Sequence of chain 1.C:
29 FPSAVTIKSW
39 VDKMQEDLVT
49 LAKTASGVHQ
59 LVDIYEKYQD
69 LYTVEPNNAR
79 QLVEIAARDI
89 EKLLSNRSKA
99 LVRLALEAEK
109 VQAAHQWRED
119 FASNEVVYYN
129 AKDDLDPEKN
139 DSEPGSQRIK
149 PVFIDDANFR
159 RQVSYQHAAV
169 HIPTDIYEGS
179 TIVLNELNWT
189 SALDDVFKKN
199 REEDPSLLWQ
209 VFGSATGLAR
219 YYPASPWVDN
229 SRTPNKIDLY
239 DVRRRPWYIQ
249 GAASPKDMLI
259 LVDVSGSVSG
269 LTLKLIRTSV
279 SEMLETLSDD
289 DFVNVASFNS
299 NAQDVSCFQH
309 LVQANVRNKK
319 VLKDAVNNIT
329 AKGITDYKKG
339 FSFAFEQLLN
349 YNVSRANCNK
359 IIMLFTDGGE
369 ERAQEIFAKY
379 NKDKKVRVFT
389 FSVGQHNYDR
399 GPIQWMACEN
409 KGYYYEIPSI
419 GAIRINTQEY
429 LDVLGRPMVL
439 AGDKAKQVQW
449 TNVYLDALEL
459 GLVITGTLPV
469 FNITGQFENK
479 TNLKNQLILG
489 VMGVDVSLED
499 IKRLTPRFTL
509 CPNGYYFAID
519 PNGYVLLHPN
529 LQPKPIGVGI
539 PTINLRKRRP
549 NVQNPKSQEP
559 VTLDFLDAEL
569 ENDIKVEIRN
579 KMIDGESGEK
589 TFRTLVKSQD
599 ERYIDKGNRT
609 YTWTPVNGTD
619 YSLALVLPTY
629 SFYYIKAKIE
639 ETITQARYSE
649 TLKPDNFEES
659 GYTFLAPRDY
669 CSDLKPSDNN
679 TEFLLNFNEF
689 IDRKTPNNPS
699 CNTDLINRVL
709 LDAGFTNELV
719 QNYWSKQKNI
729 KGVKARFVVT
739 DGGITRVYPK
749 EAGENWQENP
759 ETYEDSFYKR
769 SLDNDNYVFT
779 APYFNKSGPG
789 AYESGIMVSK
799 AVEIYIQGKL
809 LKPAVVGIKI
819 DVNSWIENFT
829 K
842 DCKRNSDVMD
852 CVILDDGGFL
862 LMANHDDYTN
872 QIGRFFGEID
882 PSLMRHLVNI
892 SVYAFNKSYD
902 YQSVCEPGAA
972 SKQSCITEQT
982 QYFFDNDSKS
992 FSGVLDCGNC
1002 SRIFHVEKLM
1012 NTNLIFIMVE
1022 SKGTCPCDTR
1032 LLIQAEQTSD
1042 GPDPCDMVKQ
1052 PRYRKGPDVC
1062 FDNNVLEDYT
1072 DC

A small-molecule ligand and the protein it binds are described below.
Small molecule (SMILES): CC(=O)N[C@@H]1[C@@H](O)[C@H](O)[C@@H](CO)O[C@H]1O

Binding-site contacts:
Ligand atom O4 contacts residue NAG1 of chain 1.L at 1.7 Å.
Ligand atom C5 contacts residue ASN826 of chain 1.C at 3.5 Å.
Ligand atom O3 contacts residue LEU49 of chain 1.C at 4.1 Å.
Ligand atom O5 contacts residue ASN826 of chain 1.C at 2.2 Å (h-bond).
Ligand atom O3 contacts residue NAG1 of chain 1.L at 3.8 Å.
Ligand atom C7 contacts residue LEU49 of chain 1.C at 4.1 Å (hydrophobic).
Ligand atom O3 contacts residue ASP45 of chain 1.C at 3.4 Å (salt-bridge).
Ligand atom C2 contacts residue ASN826 of chain 1.C at 2.8 Å.
Ligand atom C4 contacts residue ASP45 of chain 1.C at 3.5 Å.
Ligand atom O6 contacts residue ASP45 of chain 1.C at 4.4 Å.
Ligand atom C1 contacts residue ASP45 of chain 1.C at 2.7 Å.
Ligand atom C3 contacts residue ASN826 of chain 1.C at 3.9 Å.
Ligand atom C4 contacts residue ASN826 of chain 1.C at 4.2 Å.
Ligand atom O7 contacts residue ASP45 of chain 1.C at 3.8 Å.
Ligand atom C5 contacts residue NAG1 of chain 1.L at 3.7 Å.
Ligand atom C4 contacts residue NAG1 of chain 1.L at 3.1 Å.
Ligand atom C6 contacts residue NAG1 of chain 1.L at 3.4 Å.
Ligand atom C3 contacts residue NAG1 of chain 1.L at 3.8 Å.
Ligand atom O6 contacts residue NAG1 of chain 1.L at 4.0 Å.
Ligand atom C3 contacts residue ASP45 of chain 1.C at 3.4 Å.
Ligand atom C8 contacts residue LEU49 of chain 1.C at 3.0 Å (hydrophobic).
Ligand atom O5 contacts residue ASP45 of chain 1.C at 2.9 Å (salt-bridge).
Ligand atom C2 contacts residue ASP45 of chain 1.C at 2.8 Å.
Ligand atom C1 contacts residue ASN826 of chain 1.C at 1.4 Å.
Ligand atom C7 contacts residue ASP45 of chain 1.C at 3.8 Å.
Ligand atom O7 contacts residue LEU49 of chain 1.C at 4.2 Å.
Ligand atom C7 contacts residue ASN826 of chain 1.C at 4.4 Å.
Ligand atom N2 contacts residue ASN826 of chain 1.C at 3.2 Å (h-bond).
Ligand atom O7 contacts residue LEU46 of chain 1.C at 4.1 Å.
Ligand atom N2 contacts residue ASP45 of chain 1.C at 3.6 Å (salt-bridge).
Ligand atom C5 contacts residue ASP45 of chain 1.C at 4.1 Å.